Sequence of chain 1.E:
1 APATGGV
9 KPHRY

The small molecule below binds the protein below.
Small molecule (SMILES): O=C(O)CCC(=O)C(=O)O

Binding-site contacts:
Ligand atom C4 contacts residue ILE109 of chain 1.A at 3.7 Å (hydrophobic).
Ligand atom C4 contacts residue VAL251 of chain 1.A at 3.7 Å (hydrophobic).
Ligand atom O5 contacts residue HIS249 of chain 1.A at 3.4 Å (h-bond).
Ligand atom C1 contacts residue NI1 of chain 1.H at 3.0 Å.
Ligand atom O2 contacts residue NI1 of chain 1.H at 4.2 Å.
Ligand atom O1 contacts residue TYR187 of chain 1.A at 3.2 Å (h-bond).
Ligand atom O2 contacts residue LEU166 of chain 1.A at 3.4 Å.
Ligand atom O1 contacts residue ASP179 of chain 1.A at 3.4 Å (salt-bridge).
Ligand atom O5 contacts residue VAL251 of chain 1.A at 3.7 Å.
Ligand atom O1 contacts residue HIS177 of chain 1.A at 3.2 Å (h-bond).
Ligand atom C1 contacts residue MLY8 of chain 1.E at 3.5 Å.
Ligand atom O3 contacts residue THR174 of chain 1.A at 2.8 Å (h-bond).
Ligand atom O3 contacts residue VAL251 of chain 1.A at 3.8 Å.
Ligand atom C3 contacts residue TYR187 of chain 1.A at 2.8 Å (hydrophobic).
Ligand atom C3 contacts residue VAL251 of chain 1.A at 3.7 Å (hydrophobic).
Ligand atom O3 contacts residue LYS194 of chain 1.A at 3.2 Å (salt-bridge).
Ligand atom O1 contacts residue MLY8 of chain 1.E at 3.2 Å.
Ligand atom O2 contacts residue TYR187 of chain 1.A at 2.8 Å (h-bond).
Ligand atom C5 contacts residue LYS194 of chain 1.A at 3.3 Å.
Ligand atom O4 contacts residue LYS194 of chain 1.A at 2.7 Å (salt-bridge).
Ligand atom O3 contacts residue ILE109 of chain 1.A at 4.0 Å.
Ligand atom O5 contacts residue HIS177 of chain 1.A at 3.0 Å.
Ligand atom C4 contacts residue THR174 of chain 1.A at 3.3 Å.
Ligand atom C2 contacts residue VAL251 of chain 1.A at 4.2 Å (hydrophobic).
Ligand atom C1 contacts residue ILE109 of chain 1.A at 4.1 Å (hydrophobic).
Ligand atom C5 contacts residue THR174 of chain 1.A at 3.5 Å.
Ligand atom C5 contacts residue VAL251 of chain 1.A at 3.7 Å (hydrophobic).
Ligand atom O3 contacts residue ASN107 of chain 1.A at 3.3 Å (h-bond).
Ligand atom C1 contacts residue TYR187 of chain 1.A at 2.6 Å (hydrophobic).
Ligand atom O4 contacts residue VAL251 of chain 1.A at 3.6 Å.
Ligand atom C2 contacts residue NI1 of chain 1.H at 2.9 Å.
Ligand atom O2 contacts residue ILE109 of chain 1.A at 3.6 Å.
Ligand atom C2 contacts residue TYR187 of chain 1.A at 2.4 Å (hydrophobic).
Ligand atom C1 contacts residue HIS177 of chain 1.A at 3.9 Å.
Ligand atom O5 contacts residue TYR187 of chain 1.A at 3.0 Å (h-bond).
Ligand atom C2 contacts residue HIS177 of chain 1.A at 3.8 Å.
Ligand atom O1 contacts residue NI1 of chain 1.H at 2.4 Å (h-bond).
Ligand atom O2 contacts residue MLY8 of chain 1.E at 3.1 Å (h-bond).
Ligand atom O5 contacts residue NI1 of chain 1.H at 2.1 Å (h-bond).
Ligand atom C5 contacts residue ILE109 of chain 1.A at 3.8 Å (hydrophobic).

Sequence of chain 1.A:
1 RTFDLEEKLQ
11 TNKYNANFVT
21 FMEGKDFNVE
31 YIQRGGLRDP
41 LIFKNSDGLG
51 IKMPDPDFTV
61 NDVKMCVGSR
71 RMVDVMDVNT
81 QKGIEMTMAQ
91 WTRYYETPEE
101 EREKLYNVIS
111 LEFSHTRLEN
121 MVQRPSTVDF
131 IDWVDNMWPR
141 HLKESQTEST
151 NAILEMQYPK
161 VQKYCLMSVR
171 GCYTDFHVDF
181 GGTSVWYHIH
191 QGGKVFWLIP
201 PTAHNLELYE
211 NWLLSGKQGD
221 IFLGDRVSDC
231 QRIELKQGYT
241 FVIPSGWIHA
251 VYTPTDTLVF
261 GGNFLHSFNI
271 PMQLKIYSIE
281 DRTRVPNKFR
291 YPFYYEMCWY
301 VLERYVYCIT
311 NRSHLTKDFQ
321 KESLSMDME